The protein below binds the small molecule below.
Small molecule (SMILES): CC(C)C[C@H](NC(=O)[C@H](CCC(=O)O)NC(=O)[C@H](CC(=O)O)NC(=O)[C@H](CS)NC(=O)[C@H](CCCCN)NC(=O)[C@H](CCCCN)NC(=O)[C@H](CCCCN)NC(=O)[C@H](CO)NC(=O)[C@@H](N)CC1=NC=NC1)C(=O)O

Binding-site contacts:
Ligand atom OXT contacts residue TYR84 of chain 1.F at 3.5 Å (h-bond).
Ligand atom CA contacts residue TYR99 of chain 1.F at 3.4 Å (hydrophobic).
Ligand atom OG contacts residue ASN63 of chain 1.F at 2.8 Å (h-bond).
Ligand atom NE2 contacts residue ASN63 of chain 1.F at 3.4 Å (h-bond).
Ligand atom O contacts residue LYS146 of chain 1.F at 3.5 Å.
Ligand atom O contacts residue TYR159 of chain 1.F at 2.7 Å (h-bond).
Ligand atom N contacts residue TYR7 of chain 1.F at 3.4 Å (h-bond).
Ligand atom N contacts residue TYR7 of chain 1.F at 3.0 Å (h-bond).
Ligand atom O contacts residue THR73 of chain 1.F at 3.5 Å.
Ligand atom NE2 contacts residue ARG62 of chain 1.F at 2.9 Å (salt-bridge).
Ligand atom O contacts residue ASN70 of chain 1.F at 3.0 Å (h-bond).
Ligand atom O contacts residue LYS146 of chain 1.F at 3.2 Å (salt-bridge).
Ligand atom NZ contacts residue SER97 of chain 1.F at 2.8 Å (h-bond).
Ligand atom O contacts residue ILE66 of chain 1.F at 3.2 Å.
Ligand atom CA contacts residue SER77 of chain 1.F at 3.5 Å.
Ligand atom OXT contacts residue LYS146 of chain 1.F at 3.0 Å (salt-bridge).
Ligand atom N contacts residue TYR171 of chain 1.F at 2.7 Å (h-bond).
Ligand atom N contacts residue TYR99 of chain 1.F at 3.0 Å (h-bond).
Ligand atom CA contacts residue TYR7 of chain 1.F at 3.4 Å (hydrophobic).
Ligand atom O contacts residue TRP147 of chain 1.F at 2.7 Å (h-bond).
Ligand atom O contacts residue TRP147 of chain 1.F at 3.3 Å.
Ligand atom O contacts residue THR143 of chain 1.F at 2.7 Å (h-bond).
Ligand atom NZ contacts residue ASP9 of chain 1.F at 3.0 Å (salt-bridge).
Ligand atom CB contacts residue TYR99 of chain 1.F at 3.3 Å (hydrophobic).
Ligand atom OXT contacts residue ASN80 of chain 1.F at 2.9 Å (h-bond).
Ligand atom CE contacts residue SER97 of chain 1.F at 3.5 Å.
Ligand atom CB contacts residue TYR99 of chain 1.F at 3.4 Å (hydrophobic).
Ligand atom OG contacts residue ILE66 of chain 1.F at 3.3 Å.
Ligand atom N contacts residue ASN70 of chain 1.F at 2.9 Å (h-bond).
Ligand atom O contacts residue TYR159 of chain 1.F at 3.5 Å.
Ligand atom O contacts residue THR73 of chain 1.F at 2.7 Å (h-bond).
Ligand atom N contacts residue SER77 of chain 1.F at 3.3 Å (h-bond).
Ligand atom CD2 contacts residue ARG62 of chain 1.F at 3.4 Å.
Ligand atom CE contacts residue ASP156 of chain 1.F at 3.4 Å.
Ligand atom O contacts residue TYR84 of chain 1.F at 3.2 Å (h-bond).
Ligand atom CD contacts residue ASN70 of chain 1.F at 3.5 Å.
Ligand atom C contacts residue TYR7 of chain 1.F at 3.2 Å (hydrophobic).
Ligand atom C contacts residue LYS146 of chain 1.F at 3.3 Å.
Ligand atom N contacts residue ASN63 of chain 1.F at 3.2 Å (h-bond).
Ligand atom CD2 contacts residue ASN63 of chain 1.F at 3.4 Å.

Sequence of chain 1.F:
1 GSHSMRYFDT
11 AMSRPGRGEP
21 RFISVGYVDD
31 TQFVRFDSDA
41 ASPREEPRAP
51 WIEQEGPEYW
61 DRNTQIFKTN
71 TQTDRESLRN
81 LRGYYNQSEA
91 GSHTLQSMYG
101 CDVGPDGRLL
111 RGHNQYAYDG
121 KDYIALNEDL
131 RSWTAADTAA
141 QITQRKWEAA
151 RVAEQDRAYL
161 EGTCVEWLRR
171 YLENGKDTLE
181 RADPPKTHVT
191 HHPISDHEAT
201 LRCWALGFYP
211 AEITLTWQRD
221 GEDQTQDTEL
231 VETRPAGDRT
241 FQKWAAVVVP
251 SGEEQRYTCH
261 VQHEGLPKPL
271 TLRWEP